Sequence of chain 1.K:
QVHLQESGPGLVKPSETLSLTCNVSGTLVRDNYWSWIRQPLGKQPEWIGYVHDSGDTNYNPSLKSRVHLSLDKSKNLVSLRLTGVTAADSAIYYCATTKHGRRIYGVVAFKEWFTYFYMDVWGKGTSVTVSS

This small molecule binds to this protein.
Small molecule (SMILES): CC(=O)N[C@H]1[C@H](O[C@H]2[C@H](O)[C@@H](NC(C)=O)CO[C@@H]2CO)O[C@H](CO)[C@@H](O[C@@H]2O[C@H](CO)[C@@H](O)[C@H](O[C@H]3O[C@H](CO)[C@@H](O)[C@H](O)[C@@H]3O)[C@@H]2O)[C@@H]1O

Binding-site contacts:
Ligand atom O7 contacts residue PHE114 of chain 1.K at 3.3 Å.
Ligand atom O4 contacts residue ASP56 of chain 1.K at 3.8 Å.
Ligand atom C8 contacts residue PHE114 of chain 1.K at 3.6 Å (hydrophobic).
Ligand atom C6 contacts residue THR115 of chain 1.K at 4.2 Å.
Ligand atom C3 contacts residue THR92 of chain 1.L at 3.7 Å.
Ligand atom C1 contacts residue ASP56 of chain 1.K at 4.2 Å.
Ligand atom C4 contacts residue ASN107 of chain 1.E at 4.1 Å.
Ligand atom C8 contacts residue ASP87 of chain 1.L at 3.4 Å.
Ligand atom C1 contacts residue ASN107 of chain 1.E at 1.4 Å.
Ligand atom O7 contacts residue ASN107 of chain 1.E at 2.9 Å (h-bond).
Ligand atom C7 contacts residue ASN58 of chain 1.K at 3.6 Å.
Ligand atom O3 contacts residue THR115 of chain 1.K at 3.9 Å.
Ligand atom C7 contacts residue ASN107 of chain 1.E at 3.1 Å.
Ligand atom C8 contacts residue THR92 of chain 1.L at 4.0 Å.
Ligand atom O3 contacts residue ASP56 of chain 1.K at 4.0 Å.
Ligand atom N2 contacts residue ASN107 of chain 1.E at 2.8 Å (h-bond).
Ligand atom O6 contacts residue ILE108 of chain 1.E at 3.6 Å.
Ligand atom C2 contacts residue THR92 of chain 1.L at 3.8 Å.
Ligand atom C5 contacts residue ASN107 of chain 1.E at 3.7 Å.
Ligand atom O5 contacts residue ASN107 of chain 1.E at 2.4 Å (h-bond).
Ligand atom C2 contacts residue ASP56 of chain 1.K at 4.0 Å.
Ligand atom N2 contacts residue THR92 of chain 1.L at 3.0 Å (h-bond).
Ligand atom C6 contacts residue SER54 of chain 1.K at 4.0 Å.
Ligand atom C2 contacts residue TYR33 of chain 1.K at 4.0 Å (hydrophobic).
Ligand atom O6 contacts residue THR115 of chain 1.K at 4.0 Å.
Ligand atom C3 contacts residue ASN107 of chain 1.E at 3.6 Å.
Ligand atom C2 contacts residue ASN107 of chain 1.E at 2.3 Å.
Ligand atom C6 contacts residue GLY55 of chain 1.K at 4.0 Å.
Ligand atom C6 contacts residue ILE108 of chain 1.E at 4.1 Å (hydrophobic).
Ligand atom C3 contacts residue ASP56 of chain 1.K at 3.9 Å.
Ligand atom O4 contacts residue SER54 of chain 1.K at 3.6 Å.
Ligand atom C1 contacts residue THR92 of chain 1.L at 4.0 Å.
Ligand atom O5 contacts residue ILE108 of chain 1.E at 3.5 Å.
Ligand atom C7 contacts residue PHE114 of chain 1.K at 3.6 Å (hydrophobic).
Ligand atom C8 contacts residue ASN58 of chain 1.K at 4.1 Å.
Ligand atom C7 contacts residue THR92 of chain 1.L at 3.9 Å.
Ligand atom O3 contacts residue THR92 of chain 1.L at 4.0 Å.
Ligand atom O7 contacts residue ASN58 of chain 1.K at 2.6 Å (h-bond).
Ligand atom C8 contacts residue TRP86 of chain 1.L at 4.1 Å (hydrophobic).
Ligand atom C5 contacts residue GLY55 of chain 1.K at 4.2 Å.

Sequence of chain 1.L:
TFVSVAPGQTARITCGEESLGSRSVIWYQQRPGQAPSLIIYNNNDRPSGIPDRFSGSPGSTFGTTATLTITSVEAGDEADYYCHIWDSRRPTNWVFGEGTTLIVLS

Sequence of chain 1.E:
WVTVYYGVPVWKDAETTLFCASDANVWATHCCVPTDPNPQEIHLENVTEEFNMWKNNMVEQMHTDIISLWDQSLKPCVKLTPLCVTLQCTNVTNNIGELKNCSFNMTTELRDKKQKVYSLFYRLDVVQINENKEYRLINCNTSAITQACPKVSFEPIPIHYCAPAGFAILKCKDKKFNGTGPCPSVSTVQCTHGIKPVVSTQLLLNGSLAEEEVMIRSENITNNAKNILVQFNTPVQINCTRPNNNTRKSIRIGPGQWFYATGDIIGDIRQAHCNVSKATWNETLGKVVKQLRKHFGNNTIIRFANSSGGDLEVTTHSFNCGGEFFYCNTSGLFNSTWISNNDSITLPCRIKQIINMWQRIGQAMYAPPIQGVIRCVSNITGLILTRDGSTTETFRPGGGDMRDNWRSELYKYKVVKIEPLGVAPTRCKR